Binding-site contacts:
Ligand atom CA contacts residue SER5 of chain 1.B at 3.6 Å.
Ligand atom CD2 contacts residue LEU6 of chain 1.B at 3.6 Å (hydrophobic).
Ligand atom CE2 contacts residue ARG4 of chain 1.B at 3.5 Å.
Ligand atom CB contacts residue PRO87 of chain 1.B at 3.4 Å (hydrophobic).
Ligand atom CH2 contacts residue LYS63 of chain 1.B at 3.4 Å.
Ligand atom CA contacts residue PRO91 of chain 1.B at 3.5 Å (hydrophobic).
Ligand atom CD1 contacts residue PRO91 of chain 1.B at 3.6 Å (hydrophobic).
Ligand atom CZ3 contacts residue SER153 of chain 1.B at 3.5 Å.
Ligand atom N contacts residue PRO87 of chain 1.B at 3.1 Å (h-bond).
Ligand atom CB contacts residue TYR90 of chain 1.B at 3.6 Å (hydrophobic).
Ligand atom N contacts residue VAL3 of chain 1.B at 2.9 Å (h-bond).
Ligand atom N contacts residue PRO91 of chain 1.B at 3.5 Å.
Ligand atom NE1 contacts residue SER43 of chain 1.B at 3.1 Å (h-bond).
Ligand atom CG contacts residue LYS88 of chain 1.B at 3.5 Å.
Ligand atom O contacts residue SER5 of chain 1.B at 2.9 Å (h-bond).
Ligand atom CH2 contacts residue TYR68 of chain 1.B at 3.3 Å (hydrophobic).
Ligand atom O contacts residue SER153 of chain 1.B at 2.7 Å (h-bond).
Ligand atom CZ3 contacts residue TYR68 of chain 1.B at 3.6 Å (hydrophobic).
Ligand atom CB contacts residue LYS88 of chain 1.B at 3.6 Å.
Ligand atom N contacts residue TYR90 of chain 1.B at 2.9 Å (h-bond).
Ligand atom O contacts residue PRO91 of chain 1.B at 3.5 Å.
Ligand atom CA contacts residue SER153 of chain 1.B at 3.3 Å.
Ligand atom O contacts residue LYS88 of chain 1.B at 3.5 Å.
Ligand atom CZ contacts residue ARG4 of chain 1.B at 3.4 Å.
Ligand atom CD1 contacts residue LYS63 of chain 1.B at 3.5 Å.
Ligand atom N contacts residue SER5 of chain 1.B at 2.9 Å (h-bond).
Ligand atom C contacts residue SER153 of chain 1.B at 3.6 Å.
Ligand atom CG contacts residue LYS63 of chain 1.B at 3.6 Å.
Ligand atom OH contacts residue ARG4 of chain 1.B at 2.8 Å (salt-bridge).
Ligand atom CZ2 contacts residue TYR68 of chain 1.B at 3.5 Å (hydrophobic).
Ligand atom O contacts residue ARG4 of chain 1.B at 3.4 Å.
Ligand atom CH2 contacts residue ASN7 of chain 1.B at 3.4 Å.
Ligand atom OD1 contacts residue LYS88 of chain 1.B at 3.2 Å (salt-bridge).
Ligand atom C contacts residue VAL3 of chain 1.B at 3.6 Å (hydrophobic).
Ligand atom CA contacts residue TYR90 of chain 1.B at 3.6 Å (hydrophobic).
Ligand atom N contacts residue PRO87 of chain 1.B at 2.9 Å (h-bond).
Ligand atom CA contacts residue VAL3 of chain 1.B at 3.3 Å (hydrophobic).
Ligand atom CB contacts residue TYR90 of chain 1.B at 3.6 Å (hydrophobic).
Ligand atom CH2 contacts residue LEU67 of chain 1.B at 3.4 Å (hydrophobic).
Ligand atom CZ2 contacts residue LYS63 of chain 1.B at 3.3 Å.

The small molecule below binds the protein below.
Small molecule (SMILES): NCCCC[C@H](NC(=O)CNC(=O)[C@@H]1CSCC(=O)N[C@@H](Cc2ccccc2)C(=O)N[C@@H](CC2=c3ccccc3=NC2)C(=O)N[C@@H](CC(=O)O)C(=O)N[C@@H](CO)C(=O)N[C@@H](CC2=c3ccccc3=NC2)C(=O)NCC(=O)N[C@@H](Cc2ccc(O)cc2)C(=O)N[C@@H](CC2=CN=C3C=CC=C[C@@H]23)C(=O)N[C@@H](Cc2ccc(O)cc2)C(=O)NCC(=O)N2CCC[C@H]2C(=O)N[C@@H](CC2=c3ccccc3=NC2)C(=O)N[C@@H](CC(=O)O)C(=O)N1)C(N)=O

Sequence of chain 1.B:
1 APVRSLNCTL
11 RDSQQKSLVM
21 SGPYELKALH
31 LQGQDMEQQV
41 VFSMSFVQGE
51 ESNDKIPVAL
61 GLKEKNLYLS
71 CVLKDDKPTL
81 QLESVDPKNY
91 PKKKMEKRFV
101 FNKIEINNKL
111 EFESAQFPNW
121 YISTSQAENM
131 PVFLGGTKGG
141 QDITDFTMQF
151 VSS